Sequence of chain 1.A:
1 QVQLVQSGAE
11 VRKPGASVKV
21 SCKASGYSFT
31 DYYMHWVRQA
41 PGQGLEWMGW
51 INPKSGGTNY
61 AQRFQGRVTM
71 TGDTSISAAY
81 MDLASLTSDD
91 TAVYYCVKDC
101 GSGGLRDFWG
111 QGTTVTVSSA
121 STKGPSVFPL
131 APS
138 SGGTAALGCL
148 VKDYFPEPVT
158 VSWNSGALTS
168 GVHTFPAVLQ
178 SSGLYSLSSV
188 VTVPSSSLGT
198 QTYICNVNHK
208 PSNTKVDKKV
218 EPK

The small molecule below binds the protein below.
Small molecule (SMILES): O=S(=O)(O)CC(O)CNC1CCCCC1

Binding-site contacts:
Ligand atom CAM contacts residue ASN203 of chain 1.A at 4.3 Å.
Ligand atom CAM contacts residue LYS212 of chain 1.A at 3.6 Å.
Ligand atom CAI contacts residue ASP214 of chain 1.A at 3.7 Å.
Ligand atom CAH contacts residue ASP214 of chain 1.A at 3.4 Å.
Ligand atom OAB contacts residue LYS212 of chain 1.A at 3.8 Å.
Ligand atom CAH contacts residue ASN203 of chain 1.A at 4.4 Å.
Ligand atom OAD contacts residue SER162 of chain 1.A at 3.9 Å.
Ligand atom OAA contacts residue SER162 of chain 1.A at 3.5 Å (h-bond).
Ligand atom OAC contacts residue ASP214 of chain 1.A at 2.7 Å (salt-bridge).
Ligand atom SAO contacts residue SER162 of chain 1.A at 4.1 Å.
Ligand atom OAC contacts residue LYS212 of chain 1.A at 3.0 Å (salt-bridge).
Ligand atom OAC contacts residue ASN203 of chain 1.A at 4.0 Å.
Ligand atom CAK contacts residue SER162 of chain 1.A at 4.0 Å.
Ligand atom CAJ contacts residue ASP214 of chain 1.A at 3.6 Å.
Ligand atom CAM contacts residue ASP214 of chain 1.A at 3.6 Å.
Ligand atom CAK contacts residue LYS212 of chain 1.A at 3.8 Å.
Ligand atom CAJ contacts residue SER162 of chain 1.A at 3.6 Å.
Ligand atom CAK contacts residue ASN203 of chain 1.A at 3.9 Å.
Ligand atom CAK contacts residue ASP214 of chain 1.A at 4.4 Å.
Ligand atom CAJ contacts residue ASN203 of chain 1.A at 3.9 Å.
Ligand atom NAL contacts residue ASP214 of chain 1.A at 2.8 Å (salt-bridge).
Ligand atom CAM contacts residue SER162 of chain 1.A at 4.4 Å.
Ligand atom CAN contacts residue ASP214 of chain 1.A at 3.4 Å.
Ligand atom CAF contacts residue ILE201 of chain 1.A at 4.0 Å (hydrophobic).